Binding-site contacts:
Ligand atom OAM contacts residue PRO1 of chain 1.A at 3.2 Å (h-bond).
Ligand atom OAL contacts residue TRP114 of chain 1.A at 3.6 Å.
Ligand atom CAH contacts residue ASP37 of chain 1.A at 3.6 Å.
Ligand atom CAJ contacts residue PRO1 of chain 1.A at 2.4 Å (hydrophobic).
Ligand atom CAH contacts residue PRO1 of chain 1.A at 1.4 Å (hydrophobic).
Ligand atom CAH contacts residue TYR123 of chain 1.A at 4.1 Å (hydrophobic).
Ligand atom OAM contacts residue TRP114 of chain 1.A at 3.8 Å.
Ligand atom OAI contacts residue TYR123 of chain 1.A at 3.4 Å (h-bond).
Ligand atom OAI contacts residue PRO1 of chain 1.A at 2.1 Å (h-bond).
Ligand atom CAJ contacts residue TRP114 of chain 1.A at 3.5 Å (hydrophobic).
Ligand atom CAJ contacts residue LEU2 of chain 1.A at 4.2 Å (hydrophobic).
Ligand atom OAL contacts residue PRO1 of chain 1.A at 4.1 Å.
Ligand atom CAK contacts residue GLN73 of chain 1.A at 3.8 Å.
Ligand atom CAK contacts residue THR72 of chain 1.A at 3.8 Å.
Ligand atom OAM contacts residue GLN73 of chain 1.A at 2.9 Å (h-bond).
Ligand atom CAJ contacts residue TYR123 of chain 1.A at 4.2 Å (hydrophobic).
Ligand atom CAK contacts residue TRP114 of chain 1.A at 3.6 Å (hydrophobic).
Ligand atom OAI contacts residue ASP37 of chain 1.A at 2.8 Å (salt-bridge).
Ligand atom OAI contacts residue PHE116 of chain 1.A at 4.2 Å.
Ligand atom OAM contacts residue THR72 of chain 1.A at 2.5 Å (h-bond).
Ligand atom OAL contacts residue TYR123 of chain 1.A at 2.8 Å (h-bond).
Ligand atom CAK contacts residue TYR123 of chain 1.A at 3.7 Å (hydrophobic).
Ligand atom OAL contacts residue GLN73 of chain 1.A at 2.9 Å (h-bond).
Ligand atom CAJ contacts residue PHE116 of chain 1.A at 4.5 Å (hydrophobic).
Ligand atom OAM contacts residue PHE71 of chain 1.A at 4.2 Å.
Ligand atom CAH contacts residue LEU2 of chain 1.A at 4.3 Å (hydrophobic).
Ligand atom CAK contacts residue PRO1 of chain 1.A at 3.1 Å (hydrophobic).

A small-molecule ligand and the protein it binds are described below.
Small molecule (SMILES): O=C(O)CC(=O)Cl

Sequence of chain 1.A:
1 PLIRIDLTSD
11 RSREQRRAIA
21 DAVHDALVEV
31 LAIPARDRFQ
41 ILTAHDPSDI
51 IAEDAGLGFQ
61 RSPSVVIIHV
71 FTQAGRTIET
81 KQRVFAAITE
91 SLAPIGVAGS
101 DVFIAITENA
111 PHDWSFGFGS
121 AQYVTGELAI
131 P